The protein below binds the small molecule below.
Small molecule (SMILES): CC(=O)N[C@H]1[C@H](O[C@H]2[C@H](O)[C@@H](NC(C)=O)CO[C@@H]2CO)O[C@H](CO)[C@@H](O)[C@@H]1O

Binding-site contacts:
Ligand atom O7 contacts residue ASN154 of chain 37.A at 3.3 Å (h-bond).
Ligand atom C3 contacts residue THR156 of chain 37.A at 4.0 Å.
Ligand atom C7 contacts residue GLY150 of chain 37.A at 4.3 Å.
Ligand atom N2 contacts residue ASN154 of chain 37.A at 3.8 Å.
Ligand atom O5 contacts residue ASN154 of chain 37.A at 4.0 Å.
Ligand atom O5 contacts residue THR156 of chain 37.A at 4.2 Å.
Ligand atom C1 contacts residue THR156 of chain 37.A at 3.4 Å.
Ligand atom C1 contacts residue MET151 of chain 37.A at 4.4 Å (hydrophobic).
Ligand atom C7 contacts residue ASN154 of chain 37.A at 3.5 Å.
Ligand atom C1 contacts residue ASN154 of chain 37.A at 3.0 Å.
Ligand atom O7 contacts residue GLY150 of chain 37.A at 3.4 Å (h-bond).
Ligand atom N2 contacts residue THR156 of chain 37.A at 3.8 Å.
Ligand atom C2 contacts residue ASN154 of chain 37.A at 4.0 Å.
Ligand atom C2 contacts residue THR156 of chain 37.A at 3.9 Å.
Ligand atom C8 contacts residue ASN154 of chain 37.A at 3.9 Å.
Ligand atom C5 contacts residue THR156 of chain 37.A at 4.3 Å.

Sequence of chain 37.A:
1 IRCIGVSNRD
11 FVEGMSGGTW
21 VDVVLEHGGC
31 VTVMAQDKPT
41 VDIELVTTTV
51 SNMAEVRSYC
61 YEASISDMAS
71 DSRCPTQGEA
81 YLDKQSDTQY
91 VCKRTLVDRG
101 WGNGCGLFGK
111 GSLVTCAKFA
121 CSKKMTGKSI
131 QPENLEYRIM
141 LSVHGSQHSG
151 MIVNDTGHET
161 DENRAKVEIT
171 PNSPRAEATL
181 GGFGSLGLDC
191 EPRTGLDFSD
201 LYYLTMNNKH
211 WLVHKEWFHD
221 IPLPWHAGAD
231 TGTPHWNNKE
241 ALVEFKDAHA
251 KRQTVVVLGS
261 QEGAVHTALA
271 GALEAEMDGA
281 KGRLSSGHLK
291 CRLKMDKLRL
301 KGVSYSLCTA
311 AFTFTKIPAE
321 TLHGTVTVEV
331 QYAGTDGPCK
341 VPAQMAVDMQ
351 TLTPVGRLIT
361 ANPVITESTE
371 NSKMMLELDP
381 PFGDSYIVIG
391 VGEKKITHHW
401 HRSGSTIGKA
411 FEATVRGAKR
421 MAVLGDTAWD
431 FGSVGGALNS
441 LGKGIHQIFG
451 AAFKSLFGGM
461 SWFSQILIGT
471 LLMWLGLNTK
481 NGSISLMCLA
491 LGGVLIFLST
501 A